Sequence of chain 1.A:
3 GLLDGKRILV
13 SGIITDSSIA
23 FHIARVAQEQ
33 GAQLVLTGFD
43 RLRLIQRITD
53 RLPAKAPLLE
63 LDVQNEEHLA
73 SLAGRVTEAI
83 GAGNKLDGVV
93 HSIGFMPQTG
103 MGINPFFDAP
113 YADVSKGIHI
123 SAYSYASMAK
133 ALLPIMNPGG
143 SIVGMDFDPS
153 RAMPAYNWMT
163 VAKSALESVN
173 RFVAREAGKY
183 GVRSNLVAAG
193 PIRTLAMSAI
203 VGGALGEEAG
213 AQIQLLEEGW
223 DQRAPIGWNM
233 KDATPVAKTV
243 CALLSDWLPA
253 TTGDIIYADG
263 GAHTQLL

This protein binds this small molecule.
Small molecule (SMILES): Cc1cc(N)n(Cc2ccccc2)n1

Binding-site contacts:
Ligand atom C04 contacts residue NAD1 of chain 1.C at 3.5 Å.
Ligand atom C12 contacts residue PHE97 of chain 1.A at 4.3 Å (hydrophobic).
Ligand atom C01 contacts residue LYS165 of chain 1.A at 4.2 Å.
Ligand atom C07 contacts residue MET161 of chain 1.A at 4.4 Å (hydrophobic).
Ligand atom C11 contacts residue MET98 of chain 1.A at 3.6 Å (hydrophobic).
Ligand atom C11 contacts residue PHE97 of chain 1.A at 4.0 Å (hydrophobic).
Ligand atom C08 contacts residue GLY96 of chain 1.A at 3.7 Å.
Ligand atom N05 contacts residue NAD1 of chain 1.C at 3.5 Å (h-bond).
Ligand atom C01 contacts residue NAD1 of chain 1.C at 3.9 Å.
Ligand atom N06 contacts residue NAD1 of chain 1.C at 3.7 Å.
Ligand atom C02 contacts residue MET161 of chain 1.A at 4.4 Å (hydrophobic).
Ligand atom C01 contacts residue MET161 of chain 1.A at 4.0 Å (hydrophobic).
Ligand atom C03 contacts residue MET199 of chain 1.A at 4.2 Å (hydrophobic).
Ligand atom N14 contacts residue MET161 of chain 1.A at 3.7 Å.
Ligand atom C10 contacts residue GLY96 of chain 1.A at 3.8 Å.
Ligand atom C09 contacts residue GLY96 of chain 1.A at 3.2 Å.
Ligand atom N14 contacts residue NAD1 of chain 1.C at 2.8 Å (h-bond).
Ligand atom C12 contacts residue MET98 of chain 1.A at 3.7 Å (hydrophobic).
Ligand atom C13 contacts residue MET161 of chain 1.A at 3.7 Å (hydrophobic).
Ligand atom C02 contacts residue NAD1 of chain 1.C at 3.6 Å.
Ligand atom C03 contacts residue NAD1 of chain 1.C at 3.5 Å.
Ligand atom C07 contacts residue NAD1 of chain 1.C at 3.8 Å.
Ligand atom C09 contacts residue PHE97 of chain 1.A at 4.2 Å (hydrophobic).
Ligand atom C01 contacts residue PHE149 of chain 1.A at 3.7 Å (hydrophobic).
Ligand atom C03 contacts residue TYR158 of chain 1.A at 4.1 Å (hydrophobic).
Ligand atom C12 contacts residue MET103 of chain 1.A at 3.8 Å (hydrophobic).
Ligand atom C08 contacts residue MET161 of chain 1.A at 4.2 Å (hydrophobic).
Ligand atom C07 contacts residue GLY96 of chain 1.A at 4.0 Å.
Ligand atom C12 contacts residue MET161 of chain 1.A at 4.2 Å (hydrophobic).
Ligand atom C01 contacts residue TYR158 of chain 1.A at 4.1 Å (hydrophobic).
Ligand atom C02 contacts residue TYR158 of chain 1.A at 4.4 Å (hydrophobic).
Ligand atom N06 contacts residue MET161 of chain 1.A at 4.4 Å.
Ligand atom C10 contacts residue PHE97 of chain 1.A at 4.0 Å (hydrophobic).
Ligand atom C10 contacts residue MET98 of chain 1.A at 4.4 Å (hydrophobic).
Ligand atom N05 contacts residue MET199 of chain 1.A at 3.9 Å.
Ligand atom C09 contacts residue NAD1 of chain 1.C at 4.1 Å.
Ligand atom C13 contacts residue MET103 of chain 1.A at 4.1 Å (hydrophobic).